Binding-site contacts:
Ligand atom C3 contacts residue ASN191 of chain 1.D at 3.6 Å.
Ligand atom C8 contacts residue VAL168 of chain 1.D at 3.7 Å (hydrophobic).
Ligand atom N2 contacts residue ASN191 of chain 1.D at 2.8 Å (h-bond).
Ligand atom C2 contacts residue ASN191 of chain 1.D at 2.3 Å.
Ligand atom O7 contacts residue ASN191 of chain 1.D at 4.2 Å.
Ligand atom C1 contacts residue ARG186 of chain 1.D at 4.4 Å.
Ligand atom C1 contacts residue ASN191 of chain 1.D at 1.4 Å.
Ligand atom C8 contacts residue ARG186 of chain 1.D at 4.4 Å.
Ligand atom C5 contacts residue ASN191 of chain 1.D at 3.6 Å.
Ligand atom O5 contacts residue ASN191 of chain 1.D at 2.4 Å (h-bond).
Ligand atom C7 contacts residue ASN191 of chain 1.D at 3.7 Å.
Ligand atom C4 contacts residue ASN191 of chain 1.D at 4.1 Å.
Ligand atom N2 contacts residue ARG186 of chain 1.D at 4.0 Å.

Sequence of chain 1.D:
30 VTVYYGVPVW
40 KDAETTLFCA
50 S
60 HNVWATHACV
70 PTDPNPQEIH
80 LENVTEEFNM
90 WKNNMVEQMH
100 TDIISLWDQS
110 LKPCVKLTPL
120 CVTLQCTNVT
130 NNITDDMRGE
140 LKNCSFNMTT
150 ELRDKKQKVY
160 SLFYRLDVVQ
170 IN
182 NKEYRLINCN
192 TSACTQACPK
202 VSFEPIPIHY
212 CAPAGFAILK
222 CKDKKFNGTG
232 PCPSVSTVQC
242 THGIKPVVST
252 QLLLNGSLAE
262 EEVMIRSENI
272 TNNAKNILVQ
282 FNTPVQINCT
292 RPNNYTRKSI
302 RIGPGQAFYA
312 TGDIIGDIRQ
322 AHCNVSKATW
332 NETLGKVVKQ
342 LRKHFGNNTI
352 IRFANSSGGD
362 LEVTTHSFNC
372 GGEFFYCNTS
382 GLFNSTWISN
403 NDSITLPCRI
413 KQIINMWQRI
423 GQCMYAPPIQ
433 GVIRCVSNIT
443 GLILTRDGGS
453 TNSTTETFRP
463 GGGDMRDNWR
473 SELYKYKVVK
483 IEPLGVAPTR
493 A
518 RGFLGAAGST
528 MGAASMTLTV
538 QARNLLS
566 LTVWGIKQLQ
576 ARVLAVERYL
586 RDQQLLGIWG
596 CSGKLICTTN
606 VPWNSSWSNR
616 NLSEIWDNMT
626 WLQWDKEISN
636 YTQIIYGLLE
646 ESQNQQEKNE

The protein below binds the small molecule below.
Small molecule (SMILES): CC(=O)N[C@@H]1[C@@H](O)[C@H](O)[C@@H](CO)O[C@H]1O